Binding-site contacts:
Ligand atom C2 contacts residue ARG167 of chain 4.A at 3.8 Å.
Ligand atom C4 contacts residue ILE171 of chain 4.A at 4.3 Å (hydrophobic).
Ligand atom C3 contacts residue GLU168 of chain 4.A at 4.1 Å.
Ligand atom C5 contacts residue ILE171 of chain 4.A at 4.0 Å (hydrophobic).
Ligand atom C4 contacts residue GLU168 of chain 4.A at 4.1 Å.
Ligand atom C3 contacts residue PRO164 of chain 4.A at 3.9 Å (hydrophobic).
Ligand atom F9 contacts residue GLU168 of chain 4.A at 3.4 Å.
Ligand atom C4 contacts residue ARG167 of chain 4.A at 3.8 Å.
Ligand atom F9 contacts residue ILE171 of chain 4.A at 3.4 Å.
Ligand atom C5 contacts residue ASN152 of chain 4.A at 4.3 Å.
Ligand atom C6 contacts residue LEU158 of chain 4.A at 4.3 Å (hydrophobic).
Ligand atom C2 contacts residue PRO164 of chain 4.A at 4.3 Å (hydrophobic).
Ligand atom C5 contacts residue LEU158 of chain 4.A at 4.4 Å (hydrophobic).
Ligand atom C6 contacts residue ARG167 of chain 4.A at 3.8 Å.
Ligand atom C3 contacts residue ARG167 of chain 4.A at 4.0 Å.
Ligand atom F9 contacts residue ARG167 of chain 4.A at 3.9 Å.
Ligand atom O7 contacts residue ASN152 of chain 4.A at 4.4 Å.
Ligand atom C1 contacts residue ALA153 of chain 4.A at 4.5 Å (hydrophobic).
Ligand atom O7 contacts residue ARG167 of chain 4.A at 3.1 Å (salt-bridge).
Ligand atom C1 contacts residue ARG167 of chain 4.A at 3.4 Å.
Ligand atom C6 contacts residue ALA153 of chain 4.A at 4.4 Å (hydrophobic).
Ligand atom C5 contacts residue ARG167 of chain 4.A at 3.8 Å.
Ligand atom O8 contacts residue ARG167 of chain 4.A at 3.8 Å.
Ligand atom C6 contacts residue ASN152 of chain 4.A at 3.9 Å.
Ligand atom O7 contacts residue ALA153 of chain 4.A at 4.0 Å.
Ligand atom O8 contacts residue PRO164 of chain 4.A at 3.5 Å.
Ligand atom O7 contacts residue ASN159 of chain 4.A at 4.2 Å.

Sequence of chain 4.A:
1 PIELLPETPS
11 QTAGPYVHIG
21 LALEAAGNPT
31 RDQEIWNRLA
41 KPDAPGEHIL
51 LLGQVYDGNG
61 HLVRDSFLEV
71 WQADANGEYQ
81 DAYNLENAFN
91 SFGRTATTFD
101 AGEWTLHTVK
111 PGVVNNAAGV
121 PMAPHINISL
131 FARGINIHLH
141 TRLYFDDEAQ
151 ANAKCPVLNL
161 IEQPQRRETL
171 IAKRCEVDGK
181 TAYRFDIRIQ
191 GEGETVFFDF

A small-molecule ligand and the protein it binds are described below.
Small molecule (SMILES): Oc1ccc(F)cc1O